Sequence of chain 1.D:
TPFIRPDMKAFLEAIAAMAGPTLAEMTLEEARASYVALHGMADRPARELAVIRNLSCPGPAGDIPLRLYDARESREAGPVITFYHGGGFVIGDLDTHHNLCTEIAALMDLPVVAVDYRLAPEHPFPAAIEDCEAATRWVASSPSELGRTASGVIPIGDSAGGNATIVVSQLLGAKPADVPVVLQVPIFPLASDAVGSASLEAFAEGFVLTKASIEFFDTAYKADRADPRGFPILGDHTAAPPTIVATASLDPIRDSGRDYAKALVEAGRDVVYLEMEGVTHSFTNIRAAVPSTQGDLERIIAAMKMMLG

A small-molecule ligand and the protein it binds are described below.
Small molecule (SMILES): O=[N+]([O-])c1ccc(O)cc1

Binding-site contacts:
Ligand atom N1 contacts residue ALA292 of chain 1.D at 3.9 Å.
Ligand atom C1 contacts residue ALA292 of chain 1.D at 4.0 Å (hydrophobic).
Ligand atom C6 contacts residue ALA17 of chain 1.D at 4.4 Å (hydrophobic).
Ligand atom O2 contacts residue MET44 of chain 1.D at 2.5 Å.
Ligand atom O2 contacts residue PHE14 of chain 1.D at 4.3 Å.
Ligand atom C4 contacts residue PHE14 of chain 1.D at 4.3 Å (hydrophobic).
Ligand atom C2 contacts residue ALA292 of chain 1.D at 4.0 Å (hydrophobic).
Ligand atom C5 contacts residue PHE14 of chain 1.D at 3.7 Å (hydrophobic).
Ligand atom N1 contacts residue MET44 of chain 1.D at 3.9 Å.
Ligand atom OH contacts residue ALA13 of chain 1.D at 2.8 Å.
Ligand atom C3 contacts residue ALA292 of chain 1.D at 4.2 Å (hydrophobic).
Ligand atom C4 contacts residue ALA292 of chain 1.D at 4.4 Å (hydrophobic).
Ligand atom C5 contacts residue ALA17 of chain 1.D at 4.2 Å (hydrophobic).
Ligand atom O2 contacts residue ALA292 of chain 1.D at 3.9 Å.
Ligand atom O3 contacts residue ALA292 of chain 1.D at 3.8 Å.
Ligand atom C6 contacts residue PHE14 of chain 1.D at 3.8 Å (hydrophobic).
Ligand atom OH contacts residue PHE14 of chain 1.D at 4.0 Å.
Ligand atom C5 contacts residue ALA13 of chain 1.D at 3.8 Å (hydrophobic).
Ligand atom C5 contacts residue ALA292 of chain 1.D at 4.4 Å (hydrophobic).
Ligand atom C6 contacts residue ALA292 of chain 1.D at 4.2 Å (hydrophobic).
Ligand atom C4 contacts residue ALA13 of chain 1.D at 4.0 Å (hydrophobic).